This protein binds this small molecule.
Small molecule (SMILES): NCCNS(=O)(=O)c1cccc2cnccc12

Sequence of chain 1.A:
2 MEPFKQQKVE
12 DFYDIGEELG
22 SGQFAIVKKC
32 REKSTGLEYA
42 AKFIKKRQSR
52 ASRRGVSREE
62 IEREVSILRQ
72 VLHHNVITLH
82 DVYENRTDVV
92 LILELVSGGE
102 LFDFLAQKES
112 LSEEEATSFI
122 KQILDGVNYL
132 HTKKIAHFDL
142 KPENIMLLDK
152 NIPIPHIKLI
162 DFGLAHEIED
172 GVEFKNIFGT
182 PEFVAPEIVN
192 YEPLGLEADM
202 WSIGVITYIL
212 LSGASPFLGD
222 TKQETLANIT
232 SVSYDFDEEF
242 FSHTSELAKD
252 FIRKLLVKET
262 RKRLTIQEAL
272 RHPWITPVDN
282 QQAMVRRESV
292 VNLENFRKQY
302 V

Binding-site contacts:
Ligand atom N7 contacts residue VAL97 of chain 1.A at 3.1 Å (h-bond).
Ligand atom C6 contacts residue ALA41 of chain 1.A at 3.7 Å (hydrophobic).
Ligand atom C8 contacts residue LEU20 of chain 1.A at 3.5 Å (hydrophobic).
Ligand atom C4 contacts residue ILE161 of chain 1.A at 4.0 Å (hydrophobic).
Ligand atom C5 contacts residue ILE78 of chain 1.A at 4.3 Å (hydrophobic).
Ligand atom C1 contacts residue ILE161 of chain 1.A at 3.9 Å (hydrophobic).
Ligand atom C5 contacts residue VAL28 of chain 1.A at 4.3 Å (hydrophobic).
Ligand atom C6 contacts residue GLU95 of chain 1.A at 3.5 Å.
Ligand atom O1 contacts residue GLY21 of chain 1.A at 3.0 Å (h-bond).
Ligand atom C2' contacts residue GLY21 of chain 1.A at 3.8 Å.
Ligand atom C5 contacts residue ALA41 of chain 1.A at 4.3 Å (hydrophobic).
Ligand atom C4 contacts residue ILE78 of chain 1.A at 3.7 Å (hydrophobic).
Ligand atom C6 contacts residue VAL97 of chain 1.A at 3.9 Å (hydrophobic).
Ligand atom N7 contacts residue GLU95 of chain 1.A at 3.8 Å.
Ligand atom N7 contacts residue ALA41 of chain 1.A at 3.6 Å.
Ligand atom C2' contacts residue SER22 of chain 1.A at 3.8 Å.
Ligand atom C9 contacts residue LEU20 of chain 1.A at 3.8 Å (hydrophobic).
Ligand atom C3' contacts residue SER22 of chain 1.A at 3.6 Å.
Ligand atom C2' contacts residue VAL28 of chain 1.A at 4.2 Å (hydrophobic).
Ligand atom C10 contacts residue VAL28 of chain 1.A at 4.0 Å (hydrophobic).
Ligand atom O2 contacts residue LEU20 of chain 1.A at 4.3 Å.
Ligand atom C8 contacts residue VAL97 of chain 1.A at 3.0 Å (hydrophobic).
Ligand atom N7 contacts residue LEU96 of chain 1.A at 4.0 Å.
Ligand atom C2 contacts residue ILE161 of chain 1.A at 3.5 Å (hydrophobic).
Ligand atom C2 contacts residue VAL28 of chain 1.A at 3.9 Å (hydrophobic).
Ligand atom C1 contacts residue VAL28 of chain 1.A at 4.0 Å (hydrophobic).
Ligand atom C6 contacts residue ILE78 of chain 1.A at 3.9 Å (hydrophobic).
Ligand atom N4' contacts residue GLY23 of chain 1.A at 3.9 Å.
Ligand atom N7 contacts residue LEU20 of chain 1.A at 4.2 Å.
Ligand atom N4' contacts residue SER22 of chain 1.A at 2.6 Å (h-bond).
Ligand atom C3 contacts residue VAL28 of chain 1.A at 4.3 Å (hydrophobic).
Ligand atom C8 contacts residue ALA41 of chain 1.A at 4.2 Å (hydrophobic).
Ligand atom C8 contacts residue LEU96 of chain 1.A at 4.2 Å (hydrophobic).
Ligand atom O2 contacts residue MET147 of chain 1.A at 3.7 Å.
Ligand atom O1 contacts residue LEU20 of chain 1.A at 3.3 Å.
Ligand atom C3 contacts residue ILE161 of chain 1.A at 3.6 Å (hydrophobic).
Ligand atom O1 contacts residue VAL28 of chain 1.A at 3.5 Å.
Ligand atom C9 contacts residue MET147 of chain 1.A at 4.0 Å (hydrophobic).
Ligand atom C9 contacts residue VAL97 of chain 1.A at 3.9 Å (hydrophobic).
Ligand atom S contacts residue GLY21 of chain 1.A at 4.3 Å.